Binding-site contacts:
Ligand atom O4' contacts residue ARG714 of chain 1.A at 3.2 Å.
Ligand atom O2' contacts residue ASP773 of chain 1.A at 2.7 Å (salt-bridge).
Ligand atom N1 contacts residue ASP823 of chain 1.A at 2.7 Å (salt-bridge).
Ligand atom S13 contacts residue ASP223 of chain 1.A at 3.1 Å (salt-bridge).
Ligand atom O2A contacts residue HIS1099 of chain 1.A at 3.2 Å.
Ligand atom O11 contacts residue HIS1164 of chain 1.A at 2.8 Å (h-bond).
Ligand atom N17 contacts residue THR1091 of chain 1.A at 2.5 Å (h-bond).
Ligand atom O4' contacts residue SER715 of chain 1.A at 3.1 Å (h-bond).
Ligand atom O2' contacts residue ARG775 of chain 1.A at 2.8 Å (salt-bridge).
Ligand atom O2A contacts residue ILE1098 of chain 1.A at 3.1 Å (h-bond).
Ligand atom O2A contacts residue THR1101 of chain 1.A at 2.7 Å (h-bond).
Ligand atom N3 contacts residue ARG714 of chain 1.A at 3.1 Å (salt-bridge).
Ligand atom O3' contacts residue ARG775 of chain 1.A at 3.1 Å (salt-bridge).
Ligand atom O14 contacts residue ARG1219 of chain 1.A at 2.9 Å (salt-bridge).
Ligand atom N2 contacts residue ASP823 of chain 1.A at 2.8 Å (salt-bridge).
Ligand atom S12 contacts residue MD11 of chain 1.E at 2.7 Å (h-bond).
Ligand atom S12 contacts residue HIS1099 of chain 1.A at 3.0 Å.
Ligand atom N16 contacts residue THR1091 of chain 1.A at 3.0 Å (h-bond).
Ligand atom O6 contacts residue LYS795 of chain 1.A at 2.6 Å (salt-bridge).
Ligand atom S13 contacts residue MD11 of chain 1.E at 3.1 Å (h-bond).
Ligand atom O1B contacts residue TYR221 of chain 1.A at 2.7 Å (h-bond).
Ligand atom N2 contacts residue LEU772 of chain 1.A at 2.9 Å (h-bond).
Ligand atom O3' contacts residue ASP773 of chain 1.A at 2.6 Å (salt-bridge).
Ligand atom O14 contacts residue HIS547 of chain 1.A at 3.2 Å (h-bond).
Ligand atom C5' contacts residue THR1101 of chain 1.A at 3.1 Å.
Ligand atom O1A contacts residue SER1100 of chain 1.A at 2.7 Å (h-bond).
Ligand atom N16 contacts residue ASN1218 of chain 1.A at 3.1 Å (h-bond).
Ligand atom S12 contacts residue 6MO1 of chain 1.F at 2.4 Å.
Ligand atom N7 contacts residue TRP792 of chain 1.A at 2.8 Å (h-bond).
Ligand atom S12 contacts residue ASN53 of chain 1.A at 3.0 Å (h-bond).
Ligand atom O14 contacts residue THR1091 of chain 1.A at 3.2 Å (h-bond).
Ligand atom C17 contacts residue THR1091 of chain 1.A at 3.1 Å.
Ligand atom N17 contacts residue ASN1218 of chain 1.A at 3.1 Å (h-bond).
Ligand atom N8 contacts residue SER721 of chain 1.A at 3.2 Å (h-bond).
Ligand atom S13 contacts residue HIS1093 of chain 1.A at 3.2 Å.
Ligand atom O2B contacts residue ASN716 of chain 1.A at 2.9 Å (h-bond).
Ligand atom O14 contacts residue HIS1093 of chain 1.A at 2.9 Å (h-bond).
Ligand atom O1A contacts residue SER720 of chain 1.A at 2.7 Å (h-bond).
Ligand atom N8 contacts residue LYS723 of chain 1.A at 3.2 Å (salt-bridge).
Ligand atom S13 contacts residue 6MO1 of chain 1.F at 2.4 Å.

Sequence of chain 1.A:
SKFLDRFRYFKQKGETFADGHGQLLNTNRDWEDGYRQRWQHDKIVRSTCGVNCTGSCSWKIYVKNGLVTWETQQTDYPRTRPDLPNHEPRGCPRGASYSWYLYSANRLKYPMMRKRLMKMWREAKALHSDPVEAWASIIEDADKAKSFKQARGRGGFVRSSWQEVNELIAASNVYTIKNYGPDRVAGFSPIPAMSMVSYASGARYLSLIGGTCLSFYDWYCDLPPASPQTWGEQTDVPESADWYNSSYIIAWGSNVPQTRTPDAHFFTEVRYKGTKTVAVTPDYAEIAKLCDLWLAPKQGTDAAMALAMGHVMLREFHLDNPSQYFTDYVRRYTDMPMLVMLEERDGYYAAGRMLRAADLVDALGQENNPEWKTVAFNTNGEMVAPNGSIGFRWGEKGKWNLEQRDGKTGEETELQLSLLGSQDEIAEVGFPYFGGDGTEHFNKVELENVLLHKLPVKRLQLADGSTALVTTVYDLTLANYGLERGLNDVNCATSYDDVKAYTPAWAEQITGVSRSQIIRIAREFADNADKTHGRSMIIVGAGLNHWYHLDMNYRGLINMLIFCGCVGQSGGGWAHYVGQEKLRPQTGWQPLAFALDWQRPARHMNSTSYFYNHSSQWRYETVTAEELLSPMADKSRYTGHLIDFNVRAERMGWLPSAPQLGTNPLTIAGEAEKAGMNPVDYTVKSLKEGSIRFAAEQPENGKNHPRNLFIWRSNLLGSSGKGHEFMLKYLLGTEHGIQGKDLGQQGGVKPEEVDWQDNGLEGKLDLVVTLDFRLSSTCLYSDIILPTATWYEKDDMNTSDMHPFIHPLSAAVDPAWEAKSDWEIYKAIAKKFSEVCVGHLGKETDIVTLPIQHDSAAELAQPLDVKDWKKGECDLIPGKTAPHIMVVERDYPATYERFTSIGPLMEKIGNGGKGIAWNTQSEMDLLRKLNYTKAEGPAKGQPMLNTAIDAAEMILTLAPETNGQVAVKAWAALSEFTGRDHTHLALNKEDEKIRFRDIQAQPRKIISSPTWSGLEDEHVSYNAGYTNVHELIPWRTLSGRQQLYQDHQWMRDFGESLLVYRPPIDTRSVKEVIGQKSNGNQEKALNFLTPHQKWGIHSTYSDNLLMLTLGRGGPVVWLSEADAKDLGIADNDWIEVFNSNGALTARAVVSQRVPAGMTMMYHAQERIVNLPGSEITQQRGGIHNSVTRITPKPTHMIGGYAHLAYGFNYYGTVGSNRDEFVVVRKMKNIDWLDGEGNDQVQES

The small molecule below binds the protein below.
Small molecule (SMILES): Nc1nc2c(c(=O)[nH]1)N[C@@H](/C(S)=C(/S)[C@H](O)CO[P](=O)(O)O[P](=O)(O)OC[C@H]1O[C@@H](n3cnc4c(=O)[nH]c(N)nc43)[C@H](O)[C@@H]1O)C=N2